Sequence of chain 3.A:
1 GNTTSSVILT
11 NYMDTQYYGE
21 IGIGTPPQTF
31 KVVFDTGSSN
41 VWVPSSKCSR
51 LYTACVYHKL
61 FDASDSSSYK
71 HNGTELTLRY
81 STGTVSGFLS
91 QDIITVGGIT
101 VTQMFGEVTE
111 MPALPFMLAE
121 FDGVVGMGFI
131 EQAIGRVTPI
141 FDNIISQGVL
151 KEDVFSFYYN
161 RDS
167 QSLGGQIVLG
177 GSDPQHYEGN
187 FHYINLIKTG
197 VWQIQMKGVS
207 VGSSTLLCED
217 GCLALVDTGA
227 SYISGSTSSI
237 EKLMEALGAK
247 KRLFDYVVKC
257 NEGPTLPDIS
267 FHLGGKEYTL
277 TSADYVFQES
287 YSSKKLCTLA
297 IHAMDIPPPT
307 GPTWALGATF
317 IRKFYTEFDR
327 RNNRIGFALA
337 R

Binding-site contacts:
Ligand atom O7 contacts residue ASN72 of chain 3.A at 3.5 Å (h-bond).
Ligand atom N2 contacts residue ASN72 of chain 3.A at 2.9 Å (h-bond).
Ligand atom C8 contacts residue HIS71 of chain 3.A at 4.0 Å.
Ligand atom O5 contacts residue ASN72 of chain 3.A at 2.4 Å (h-bond).
Ligand atom C4 contacts residue ASN72 of chain 3.A at 4.2 Å.
Ligand atom O7 contacts residue HIS71 of chain 3.A at 3.9 Å.
Ligand atom C5 contacts residue ASN72 of chain 3.A at 3.7 Å.
Ligand atom C2 contacts residue ASN72 of chain 3.A at 2.4 Å.
Ligand atom C1 contacts residue THR74 of chain 3.A at 3.9 Å.
Ligand atom C7 contacts residue ASN72 of chain 3.A at 3.4 Å.
Ligand atom C8 contacts residue ASN72 of chain 3.A at 3.0 Å.
Ligand atom C1 contacts residue ASN72 of chain 3.A at 1.4 Å.
Ligand atom C3 contacts residue ASN72 of chain 3.A at 3.7 Å.

This small molecule binds to this protein.
Small molecule (SMILES): CC(=O)N[C@@H]1[C@@H](O)[C@H](O)[C@@H](CO)O[C@H]1O